Sequence of chain 1.A:
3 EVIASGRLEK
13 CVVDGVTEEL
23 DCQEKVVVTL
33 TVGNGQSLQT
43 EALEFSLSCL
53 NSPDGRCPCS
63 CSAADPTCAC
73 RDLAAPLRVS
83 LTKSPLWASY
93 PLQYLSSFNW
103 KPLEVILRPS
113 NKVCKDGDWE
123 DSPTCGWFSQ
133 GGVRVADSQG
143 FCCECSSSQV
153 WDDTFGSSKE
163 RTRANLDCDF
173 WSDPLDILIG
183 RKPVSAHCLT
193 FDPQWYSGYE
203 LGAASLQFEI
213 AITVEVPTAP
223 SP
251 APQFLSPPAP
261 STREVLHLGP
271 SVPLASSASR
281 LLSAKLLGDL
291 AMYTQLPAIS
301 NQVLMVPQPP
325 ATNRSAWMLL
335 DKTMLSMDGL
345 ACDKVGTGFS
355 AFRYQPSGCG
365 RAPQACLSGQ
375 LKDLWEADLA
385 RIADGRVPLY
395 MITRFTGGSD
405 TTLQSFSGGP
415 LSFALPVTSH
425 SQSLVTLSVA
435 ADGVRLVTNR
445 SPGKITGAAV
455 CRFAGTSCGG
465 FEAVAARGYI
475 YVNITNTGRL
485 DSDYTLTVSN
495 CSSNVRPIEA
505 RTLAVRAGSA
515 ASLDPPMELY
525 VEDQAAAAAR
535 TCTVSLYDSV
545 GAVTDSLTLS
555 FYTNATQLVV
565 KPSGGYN

This small molecule binds to this protein.
Small molecule (SMILES): CC(=O)N[C@H]1[C@H](O[C@H]2[C@H](O)[C@@H](NC(C)=O)CO[C@@H]2CO)O[C@H](CO)[C@@H](O)[C@@H]1O

Binding-site contacts:
Ligand atom C8 contacts residue ALA453 of chain 1.A at 3.8 Å (hydrophobic).
Ligand atom C5 contacts residue ASN477 of chain 1.A at 3.6 Å.
Ligand atom O7 contacts residue GLY451 of chain 1.A at 3.4 Å.
Ligand atom C8 contacts residue TYR475 of chain 1.A at 3.6 Å (hydrophobic).
Ligand atom O5 contacts residue ASN477 of chain 1.A at 2.3 Å (h-bond).
Ligand atom C8 contacts residue GLY451 of chain 1.A at 4.1 Å.
Ligand atom O7 contacts residue ASN477 of chain 1.A at 3.4 Å (h-bond).
Ligand atom C8 contacts residue ALA452 of chain 1.A at 3.8 Å (hydrophobic).
Ligand atom C1 contacts residue ASN477 of chain 1.A at 1.4 Å.
Ligand atom C7 contacts residue ALA452 of chain 1.A at 4.3 Å (hydrophobic).
Ligand atom O7 contacts residue ALA452 of chain 1.A at 3.9 Å.
Ligand atom N2 contacts residue ASN477 of chain 1.A at 2.9 Å (h-bond).
Ligand atom C7 contacts residue ASN477 of chain 1.A at 3.4 Å.
Ligand atom C4 contacts residue ASN477 of chain 1.A at 4.2 Å.
Ligand atom C2 contacts residue ASN477 of chain 1.A at 2.4 Å.
Ligand atom C3 contacts residue ASN477 of chain 1.A at 3.8 Å.
Ligand atom C7 contacts residue GLY451 of chain 1.A at 4.2 Å.